Binding-site contacts:
Ligand atom O7 contacts residue THR312 of chain 1.B at 4.0 Å.
Ligand atom C8 contacts residue ASN283 of chain 1.B at 3.8 Å.
Ligand atom C5 contacts residue ILE281 of chain 1.B at 4.3 Å (hydrophobic).
Ligand atom C1 contacts residue ILE281 of chain 1.B at 3.7 Å (hydrophobic).
Ligand atom N2 contacts residue ASN283 of chain 1.B at 2.9 Å (h-bond).
Ligand atom C8 contacts residue MET310 of chain 1.B at 4.1 Å (hydrophobic).
Ligand atom C3 contacts residue ASN283 of chain 1.B at 3.7 Å.
Ligand atom O6 contacts residue ARG558 of chain 1.B at 3.9 Å.
Ligand atom C8 contacts residue SER311 of chain 1.B at 4.3 Å.
Ligand atom C7 contacts residue ASN283 of chain 1.B at 3.4 Å.
Ligand atom C2 contacts residue ASN283 of chain 1.B at 2.3 Å.
Ligand atom O5 contacts residue ILE281 of chain 1.B at 3.8 Å.
Ligand atom C6 contacts residue ARG558 of chain 1.B at 3.9 Å.
Ligand atom C8 contacts residue TYR284 of chain 1.B at 4.3 Å (hydrophobic).
Ligand atom C4 contacts residue ASN283 of chain 1.B at 4.2 Å.
Ligand atom C5 contacts residue ASN283 of chain 1.B at 3.6 Å.
Ligand atom O7 contacts residue SER311 of chain 1.B at 3.3 Å (h-bond).
Ligand atom C1 contacts residue ASN283 of chain 1.B at 1.4 Å.
Ligand atom O7 contacts residue ASN283 of chain 1.B at 3.6 Å.
Ligand atom O5 contacts residue ASN283 of chain 1.B at 2.3 Å (h-bond).
Ligand atom C7 contacts residue SER311 of chain 1.B at 3.9 Å.

Sequence of chain 1.B:
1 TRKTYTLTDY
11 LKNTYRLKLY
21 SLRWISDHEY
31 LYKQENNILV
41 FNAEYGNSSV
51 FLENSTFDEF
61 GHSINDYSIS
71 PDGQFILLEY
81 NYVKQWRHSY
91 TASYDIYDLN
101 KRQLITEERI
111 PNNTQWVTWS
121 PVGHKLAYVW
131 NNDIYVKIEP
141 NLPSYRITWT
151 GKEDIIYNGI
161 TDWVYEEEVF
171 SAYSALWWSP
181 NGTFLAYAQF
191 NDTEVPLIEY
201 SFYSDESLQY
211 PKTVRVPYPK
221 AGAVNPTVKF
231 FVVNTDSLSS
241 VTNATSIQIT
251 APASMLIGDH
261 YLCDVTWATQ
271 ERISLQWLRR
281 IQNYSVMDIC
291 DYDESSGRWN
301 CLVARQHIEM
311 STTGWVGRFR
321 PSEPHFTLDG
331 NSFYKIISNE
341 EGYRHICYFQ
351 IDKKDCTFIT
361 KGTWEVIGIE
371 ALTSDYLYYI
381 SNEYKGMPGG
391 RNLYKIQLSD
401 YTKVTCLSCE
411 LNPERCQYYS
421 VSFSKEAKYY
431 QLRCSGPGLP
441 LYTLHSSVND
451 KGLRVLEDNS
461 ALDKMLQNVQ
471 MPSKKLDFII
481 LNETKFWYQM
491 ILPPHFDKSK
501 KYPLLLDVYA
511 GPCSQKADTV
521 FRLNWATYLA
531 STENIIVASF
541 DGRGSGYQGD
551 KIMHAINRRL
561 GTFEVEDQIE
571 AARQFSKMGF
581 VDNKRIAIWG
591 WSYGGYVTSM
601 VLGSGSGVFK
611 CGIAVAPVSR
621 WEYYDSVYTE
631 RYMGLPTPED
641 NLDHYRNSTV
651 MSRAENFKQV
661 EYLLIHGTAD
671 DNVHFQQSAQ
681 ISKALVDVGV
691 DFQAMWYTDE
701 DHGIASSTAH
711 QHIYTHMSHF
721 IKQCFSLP

The small molecule below binds the protein below.
Small molecule (SMILES): CC(=O)N[C@@H]1[C@@H](O)[C@H](O)[C@@H](CO)O[C@H]1O